Sequence of chain 1.A:
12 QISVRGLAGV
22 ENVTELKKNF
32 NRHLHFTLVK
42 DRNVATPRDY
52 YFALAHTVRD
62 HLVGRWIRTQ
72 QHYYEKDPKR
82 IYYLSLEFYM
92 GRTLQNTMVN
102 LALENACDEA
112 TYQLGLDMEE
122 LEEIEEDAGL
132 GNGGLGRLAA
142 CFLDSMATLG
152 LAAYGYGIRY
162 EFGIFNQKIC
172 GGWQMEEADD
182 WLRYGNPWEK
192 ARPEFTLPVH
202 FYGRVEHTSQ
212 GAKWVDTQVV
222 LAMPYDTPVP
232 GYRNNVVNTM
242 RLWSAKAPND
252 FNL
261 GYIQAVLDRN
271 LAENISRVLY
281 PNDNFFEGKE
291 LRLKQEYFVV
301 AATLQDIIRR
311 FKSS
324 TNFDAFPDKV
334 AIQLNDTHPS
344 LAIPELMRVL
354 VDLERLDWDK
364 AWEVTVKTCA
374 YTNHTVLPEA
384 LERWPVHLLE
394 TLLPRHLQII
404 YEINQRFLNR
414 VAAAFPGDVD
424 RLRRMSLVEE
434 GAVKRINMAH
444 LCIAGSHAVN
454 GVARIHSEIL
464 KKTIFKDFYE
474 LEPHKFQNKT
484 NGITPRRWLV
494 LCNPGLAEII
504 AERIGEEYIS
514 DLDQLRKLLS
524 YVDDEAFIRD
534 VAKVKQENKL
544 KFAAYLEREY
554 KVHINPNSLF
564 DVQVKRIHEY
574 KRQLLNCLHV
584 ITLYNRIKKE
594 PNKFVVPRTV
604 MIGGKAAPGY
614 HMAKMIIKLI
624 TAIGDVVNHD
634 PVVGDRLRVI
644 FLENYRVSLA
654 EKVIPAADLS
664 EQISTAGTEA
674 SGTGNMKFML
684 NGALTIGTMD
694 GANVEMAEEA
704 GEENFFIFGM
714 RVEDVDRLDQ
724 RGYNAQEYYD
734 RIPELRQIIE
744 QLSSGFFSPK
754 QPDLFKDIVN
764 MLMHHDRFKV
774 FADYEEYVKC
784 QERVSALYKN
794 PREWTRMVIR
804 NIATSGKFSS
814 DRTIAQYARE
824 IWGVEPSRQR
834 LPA

The small molecule below binds the protein below.
Small molecule (SMILES): COP(=O)(N[C@@H]1O[C@H](CO)[C@@H](O)[C@H](O)[C@H]1O)OC

Binding-site contacts:
Ligand atom O6 contacts residue HIS377 of chain 1.A at 2.8 Å (h-bond).
Ligand atom O13 contacts residue THR378 of chain 1.A at 4.0 Å.
Ligand atom O11 contacts residue LEU136 of chain 1.A at 3.9 Å.
Ligand atom O6 contacts residue VAL455 of chain 1.A at 3.8 Å.
Ligand atom O2 contacts residue HIS377 of chain 1.A at 3.9 Å.
Ligand atom O5 contacts residue HIS377 of chain 1.A at 3.5 Å.
Ligand atom C15 contacts residue ASP339 of chain 1.A at 3.8 Å.
Ligand atom O12 contacts residue HIS377 of chain 1.A at 4.0 Å.
Ligand atom C15 contacts residue LEU136 of chain 1.A at 4.0 Å (hydrophobic).
Ligand atom C6 contacts residue ASN484 of chain 1.A at 3.5 Å.
Ligand atom C2 contacts residue GLU672 of chain 1.A at 3.9 Å.
Ligand atom C16 contacts residue PHE285 of chain 1.A at 4.0 Å (hydrophobic).
Ligand atom O4 contacts residue SER674 of chain 1.A at 3.7 Å.
Ligand atom C6 contacts residue GLY135 of chain 1.A at 3.9 Å.
Ligand atom O2 contacts residue TYR573 of chain 1.A at 3.1 Å (h-bond).
Ligand atom O12 contacts residue LEU136 of chain 1.A at 3.4 Å.
Ligand atom O13 contacts residue ASP283 of chain 1.A at 4.0 Å.
Ligand atom C5 contacts residue GLY135 of chain 1.A at 4.0 Å.
Ligand atom C6 contacts residue LEU139 of chain 1.A at 4.0 Å (hydrophobic).
Ligand atom C5 contacts residue LEU136 of chain 1.A at 3.9 Å (hydrophobic).
Ligand atom O12 contacts residue ASN284 of chain 1.A at 4.0 Å.
Ligand atom O3 contacts residue GLU672 of chain 1.A at 2.7 Å (salt-bridge).
Ligand atom C4 contacts residue GLY675 of chain 1.A at 3.8 Å.
Ligand atom C16 contacts residue ASP283 of chain 1.A at 4.0 Å.
Ligand atom C1 contacts residue HIS377 of chain 1.A at 3.5 Å.
Ligand atom C6 contacts residue HIS377 of chain 1.A at 3.5 Å.
Ligand atom C15 contacts residue THR378 of chain 1.A at 3.8 Å.
Ligand atom O3 contacts residue GLY675 of chain 1.A at 3.1 Å (h-bond).
Ligand atom O6 contacts residue LEU139 of chain 1.A at 3.8 Å.
Ligand atom O2 contacts residue GLU672 of chain 1.A at 3.2 Å (salt-bridge).
Ligand atom O6 contacts residue ASN484 of chain 1.A at 2.8 Å (h-bond).
Ligand atom C3 contacts residue GLY675 of chain 1.A at 3.9 Å.
Ligand atom C3 contacts residue GLU672 of chain 1.A at 3.4 Å.
Ligand atom O3 contacts residue SER674 of chain 1.A at 3.0 Å (h-bond).
Ligand atom O4 contacts residue ASN484 of chain 1.A at 3.6 Å.
Ligand atom C2 contacts residue HIS377 of chain 1.A at 3.2 Å.
Ligand atom C6 contacts residue LEU136 of chain 1.A at 4.0 Å (hydrophobic).
Ligand atom O3 contacts residue ALA673 of chain 1.A at 3.4 Å (h-bond).
Ligand atom N1 contacts residue HIS377 of chain 1.A at 3.0 Å (h-bond).
Ligand atom O4 contacts residue GLY675 of chain 1.A at 2.8 Å (h-bond).